Sequence of chain 1.G:
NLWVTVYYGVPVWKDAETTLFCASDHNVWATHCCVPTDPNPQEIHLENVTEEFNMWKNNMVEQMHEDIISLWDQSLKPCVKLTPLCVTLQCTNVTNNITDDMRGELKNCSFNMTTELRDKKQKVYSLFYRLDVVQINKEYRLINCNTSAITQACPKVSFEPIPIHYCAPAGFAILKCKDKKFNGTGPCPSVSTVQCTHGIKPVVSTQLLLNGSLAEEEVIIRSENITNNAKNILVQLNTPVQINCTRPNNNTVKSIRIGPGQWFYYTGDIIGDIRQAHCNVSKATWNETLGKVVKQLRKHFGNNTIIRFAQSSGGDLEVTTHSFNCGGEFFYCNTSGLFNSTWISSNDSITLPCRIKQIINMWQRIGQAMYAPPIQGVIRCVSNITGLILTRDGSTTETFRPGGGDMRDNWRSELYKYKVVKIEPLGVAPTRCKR

Binding-site contacts:
Ligand atom C4 contacts residue ASN145 of chain 1.G at 4.3 Å.
Ligand atom O7 contacts residue ASN133 of chain 1.G at 3.4 Å (h-bond).
Ligand atom O7 contacts residue ASN145 of chain 1.G at 3.3 Å (h-bond).
Ligand atom O7 contacts residue TYR162 of chain 1.G at 3.4 Å (h-bond).
Ligand atom O4 contacts residue TYR162 of chain 1.G at 4.2 Å.
Ligand atom C8 contacts residue ASP317 of chain 1.G at 3.9 Å.
Ligand atom C1 contacts residue TYR162 of chain 1.G at 4.2 Å (hydrophobic).
Ligand atom C3 contacts residue ASN145 of chain 1.G at 3.9 Å.
Ligand atom C5 contacts residue TYR162 of chain 1.G at 4.4 Å (hydrophobic).
Ligand atom C2 contacts residue ASN145 of chain 1.G at 2.5 Å.
Ligand atom O5 contacts residue ASN145 of chain 1.G at 2.4 Å (h-bond).
Ligand atom N2 contacts residue ASN145 of chain 1.G at 3.0 Å (h-bond).
Ligand atom C7 contacts residue ASN145 of chain 1.G at 3.4 Å.
Ligand atom C8 contacts residue LEU164 of chain 1.G at 3.8 Å (hydrophobic).
Ligand atom C8 contacts residue TYR162 of chain 1.G at 3.8 Å (hydrophobic).
Ligand atom C8 contacts residue VAL131 of chain 1.G at 3.9 Å (hydrophobic).
Ligand atom C7 contacts residue TYR162 of chain 1.G at 4.0 Å (hydrophobic).
Ligand atom C7 contacts residue ASN133 of chain 1.G at 3.8 Å.
Ligand atom C7 contacts residue LEU164 of chain 1.G at 4.4 Å (hydrophobic).
Ligand atom C3 contacts residue TYR162 of chain 1.G at 4.3 Å (hydrophobic).
Ligand atom C1 contacts residue ASN145 of chain 1.G at 1.5 Å.
Ligand atom C8 contacts residue ASN133 of chain 1.G at 4.0 Å.
Ligand atom C5 contacts residue ASN145 of chain 1.G at 3.8 Å.

A protein and the small-molecule ligand that binds it are described below.
Small molecule (SMILES): CC(=O)N[C@H]1[C@H](O[C@H]2[C@H](O)[C@@H](NC(C)=O)CO[C@@H]2CO)O[C@H](CO)[C@@H](O)[C@@H]1O